Binding-site contacts:
Ligand atom C6 contacts residue TRP349 of chain 1.A at 3.4 Å (hydrophobic).
Ligand atom C2C contacts residue GLN352 of chain 1.A at 3.5 Å.
Ligand atom O4' contacts residue ASP391 of chain 1.A at 3.1 Å (salt-bridge).
Ligand atom N3 contacts residue CYS350 of chain 1.A at 2.7 Å (h-bond).
Ligand atom O1A contacts residue ASN371 of chain 1.A at 2.8 Å (h-bond).
Ligand atom N3 contacts residue TRP349 of chain 1.A at 3.3 Å.
Ligand atom C2 contacts residue GLN352 of chain 1.A at 3.4 Å.
Ligand atom N1 contacts residue TRP349 of chain 1.A at 3.4 Å.
Ligand atom O6' contacts residue TRP370 of chain 1.A at 2.9 Å (h-bond).
Ligand atom O2B contacts residue SER296 of chain 1.A at 2.6 Å (h-bond).
Ligand atom O1B contacts residue HIS367 of chain 1.A at 2.9 Å (h-bond).
Ligand atom O3C contacts residue ASN27 of chain 1.A at 3.0 Å (h-bond).
Ligand atom C6 contacts residue GLN352 of chain 1.A at 3.3 Å.
Ligand atom C6' contacts residue ASP391 of chain 1.A at 3.5 Å.
Ligand atom O3' contacts residue GLY24 of chain 1.A at 3.1 Å (h-bond).
Ligand atom O4 contacts residue VAL322 of chain 1.A at 3.3 Å.
Ligand atom C6' contacts residue GLY369 of chain 1.A at 3.5 Å.
Ligand atom O4 contacts residue CYS350 of chain 1.A at 2.9 Å (h-bond).
Ligand atom O2C contacts residue GLN352 of chain 1.A at 3.3 Å (h-bond).
Ligand atom O2 contacts residue CYS350 of chain 1.A at 3.5 Å (h-bond).
Ligand atom C5' contacts residue ASP391 of chain 1.A at 3.4 Å.
Ligand atom C2 contacts residue TRP349 of chain 1.A at 3.5 Å (hydrophobic).
Ligand atom C5 contacts residue GLN352 of chain 1.A at 3.4 Å.
Ligand atom O2C contacts residue GLU375 of chain 1.A at 2.6 Å (salt-bridge).
Ligand atom C3' contacts residue HIS25 of chain 1.A at 3.2 Å.
Ligand atom O2A contacts residue HIS367 of chain 1.A at 3.5 Å.
Ligand atom O3C contacts residue GLU375 of chain 1.A at 3.4 Å (salt-bridge).
Ligand atom O6' contacts residue ASP391 of chain 1.A at 2.4 Å (salt-bridge).
Ligand atom O1A contacts residue TRP370 of chain 1.A at 3.4 Å (h-bond).
Ligand atom C6' contacts residue TRP370 of chain 1.A at 3.0 Å (hydrophobic).
Ligand atom O3A contacts residue HIS367 of chain 1.A at 2.9 Å (h-bond).
Ligand atom C5 contacts residue TRP349 of chain 1.A at 3.4 Å (hydrophobic).
Ligand atom O3B contacts residue GLY24 of chain 1.A at 3.4 Å.
Ligand atom O5C contacts residue ASN371 of chain 1.A at 3.5 Å.
Ligand atom O4 contacts residue TRP349 of chain 1.A at 3.5 Å.
Ligand atom C4 contacts residue TRP349 of chain 1.A at 3.5 Å (hydrophobic).
Ligand atom O3' contacts residue THR145 of chain 1.A at 3.6 Å (h-bond).
Ligand atom C4' contacts residue ASP391 of chain 1.A at 3.5 Å.
Ligand atom C2' contacts residue HIS25 of chain 1.A at 3.5 Å.
Ligand atom O2A contacts residue SER372 of chain 1.A at 2.7 Å (h-bond).

A small-molecule ligand and the protein it binds are described below.
Small molecule (SMILES): O=c1ccn([C@@H]2O[C@H](CO[P](=O)(O)O[P](=O)(O)O[C@H]3O[C@H](CO)[C@@H](O)[C@H](O)[C@H]3O)[C@@H](O)[C@H]2O)c(=O)[nH]1

Sequence of chain 1.A:
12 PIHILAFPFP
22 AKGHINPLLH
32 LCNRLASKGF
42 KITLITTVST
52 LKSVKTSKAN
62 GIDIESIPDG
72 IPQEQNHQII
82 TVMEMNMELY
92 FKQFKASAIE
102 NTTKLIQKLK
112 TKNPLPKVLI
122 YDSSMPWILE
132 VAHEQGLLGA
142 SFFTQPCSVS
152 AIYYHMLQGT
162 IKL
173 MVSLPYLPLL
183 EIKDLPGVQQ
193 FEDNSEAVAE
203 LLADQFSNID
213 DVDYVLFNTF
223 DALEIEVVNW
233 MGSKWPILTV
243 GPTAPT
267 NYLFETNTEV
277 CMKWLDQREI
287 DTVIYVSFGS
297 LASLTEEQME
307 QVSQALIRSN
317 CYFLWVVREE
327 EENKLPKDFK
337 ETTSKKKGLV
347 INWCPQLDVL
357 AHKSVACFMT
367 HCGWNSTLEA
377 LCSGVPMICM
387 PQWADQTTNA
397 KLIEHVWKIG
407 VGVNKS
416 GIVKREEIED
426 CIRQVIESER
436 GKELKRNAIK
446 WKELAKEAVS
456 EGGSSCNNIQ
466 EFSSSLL